Sequence of chain 1.A:
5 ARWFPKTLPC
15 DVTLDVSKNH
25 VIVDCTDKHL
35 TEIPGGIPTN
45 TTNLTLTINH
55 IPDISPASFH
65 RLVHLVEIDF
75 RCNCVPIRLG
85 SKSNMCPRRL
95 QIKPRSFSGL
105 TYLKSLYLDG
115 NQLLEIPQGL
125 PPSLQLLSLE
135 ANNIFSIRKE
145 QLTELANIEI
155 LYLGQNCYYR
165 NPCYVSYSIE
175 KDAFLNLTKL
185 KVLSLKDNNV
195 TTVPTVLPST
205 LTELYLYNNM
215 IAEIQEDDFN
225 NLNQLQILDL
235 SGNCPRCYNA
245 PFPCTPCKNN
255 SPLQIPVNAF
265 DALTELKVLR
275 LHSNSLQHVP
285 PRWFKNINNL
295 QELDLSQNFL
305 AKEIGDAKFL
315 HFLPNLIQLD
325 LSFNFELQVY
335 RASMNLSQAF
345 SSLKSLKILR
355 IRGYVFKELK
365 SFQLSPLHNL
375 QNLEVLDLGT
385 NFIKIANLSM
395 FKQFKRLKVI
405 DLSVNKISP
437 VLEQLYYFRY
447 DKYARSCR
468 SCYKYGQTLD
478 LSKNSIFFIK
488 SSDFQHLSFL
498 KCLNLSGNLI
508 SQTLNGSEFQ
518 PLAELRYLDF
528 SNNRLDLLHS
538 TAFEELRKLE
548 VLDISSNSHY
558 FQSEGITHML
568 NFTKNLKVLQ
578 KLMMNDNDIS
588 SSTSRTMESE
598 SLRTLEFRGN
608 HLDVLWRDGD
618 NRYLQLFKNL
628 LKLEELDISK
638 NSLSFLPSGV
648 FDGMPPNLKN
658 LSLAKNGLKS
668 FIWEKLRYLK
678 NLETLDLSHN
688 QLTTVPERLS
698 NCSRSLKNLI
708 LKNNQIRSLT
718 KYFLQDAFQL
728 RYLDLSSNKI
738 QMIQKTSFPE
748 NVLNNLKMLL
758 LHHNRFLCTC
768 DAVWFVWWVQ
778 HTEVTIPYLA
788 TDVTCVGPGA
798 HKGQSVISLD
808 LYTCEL

Binding-site contacts:
Ligand atom O6 contacts residue THR590 of chain 1.A at 3.9 Å.
Ligand atom C7 contacts residue LYS571 of chain 1.A at 4.3 Å.
Ligand atom N2 contacts residue SER537 of chain 1.A at 3.2 Å (h-bond).
Ligand atom N2 contacts residue ASN568 of chain 1.A at 2.9 Å (h-bond).
Ligand atom C1 contacts residue SER537 of chain 1.A at 4.3 Å.
Ligand atom C3 contacts residue ASN568 of chain 1.A at 3.7 Å.
Ligand atom O5 contacts residue MET566 of chain 1.A at 4.0 Å.
Ligand atom O7 contacts residue ASN568 of chain 1.A at 3.3 Å (h-bond).
Ligand atom C5 contacts residue ASN568 of chain 1.A at 3.6 Å.
Ligand atom C8 contacts residue LYS571 of chain 1.A at 4.0 Å.
Ligand atom C8 contacts residue SER537 of chain 1.A at 3.7 Å.
Ligand atom C7 contacts residue ASN568 of chain 1.A at 3.2 Å.
Ligand atom C7 contacts residue SER537 of chain 1.A at 4.0 Å.
Ligand atom O7 contacts residue LYS571 of chain 1.A at 3.7 Å.
Ligand atom C8 contacts residue ASN572 of chain 1.A at 3.8 Å.
Ligand atom C5 contacts residue SO41 of chain 1.W at 4.0 Å.
Ligand atom O6 contacts residue MET566 of chain 1.A at 4.0 Å.
Ligand atom O5 contacts residue SER591 of chain 1.A at 3.7 Å.
Ligand atom C2 contacts residue ASN568 of chain 1.A at 2.4 Å.
Ligand atom C1 contacts residue SO41 of chain 1.W at 4.1 Å.
Ligand atom C6 contacts residue MET566 of chain 1.A at 4.2 Å (hydrophobic).
Ligand atom C2 contacts residue SER537 of chain 1.A at 4.1 Å.
Ligand atom C3 contacts residue SER537 of chain 1.A at 4.1 Å.
Ligand atom C1 contacts residue ASN568 of chain 1.A at 1.4 Å.
Ligand atom O6 contacts residue SO41 of chain 1.W at 3.9 Å.
Ligand atom C4 contacts residue ASN568 of chain 1.A at 4.2 Å.
Ligand atom C1 contacts residue SER591 of chain 1.A at 4.2 Å.
Ligand atom C6 contacts residue SO41 of chain 1.W at 3.9 Å.
Ligand atom C8 contacts residue ASN568 of chain 1.A at 3.8 Å.
Ligand atom O5 contacts residue SO41 of chain 1.W at 3.2 Å (h-bond).
Ligand atom C5 contacts residue MET566 of chain 1.A at 3.8 Å (hydrophobic).
Ligand atom C1 contacts residue MET566 of chain 1.A at 4.1 Å (hydrophobic).
Ligand atom O3 contacts residue SER537 of chain 1.A at 4.4 Å.
Ligand atom O5 contacts residue ASN568 of chain 1.A at 2.3 Å (h-bond).
Ligand atom O6 contacts residue SER591 of chain 1.A at 3.9 Å.

The protein below binds the small molecule below.
Small molecule (SMILES): CC(=O)N[C@@H]1[C@@H](O)[C@H](O)[C@@H](CO)O[C@H]1O